Sequence of chain 1.B:
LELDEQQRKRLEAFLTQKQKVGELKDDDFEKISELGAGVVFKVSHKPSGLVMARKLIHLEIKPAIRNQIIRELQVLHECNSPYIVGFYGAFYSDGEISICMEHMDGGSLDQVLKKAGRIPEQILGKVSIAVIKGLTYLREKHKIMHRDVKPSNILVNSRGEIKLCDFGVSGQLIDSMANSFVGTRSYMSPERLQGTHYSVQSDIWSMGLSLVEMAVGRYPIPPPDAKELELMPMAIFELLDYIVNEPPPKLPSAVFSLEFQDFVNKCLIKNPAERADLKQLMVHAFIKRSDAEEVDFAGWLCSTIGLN

A protein and the small-molecule ligand that binds it are described below.
Small molecule (SMILES): Nc1ncnc2c1ncn2[C@@H]1O[C@H](CO[P](=O)(O)O[P](=O)(O)NP(=O)(O)O)[C@@H](O)[C@H]1O

Binding-site contacts:
Ligand atom N1 contacts residue ALA86 of chain 1.B at 3.8 Å.
Ligand atom O2' contacts residue SER141 of chain 1.B at 2.8 Å (h-bond).
Ligand atom O2' contacts residue GLY140 of chain 1.B at 3.4 Å.
Ligand atom O3A contacts residue ALA67 of chain 1.B at 3.8 Å.
Ligand atom N6 contacts residue GLU135 of chain 1.B at 3.7 Å.
Ligand atom PB contacts residue SER185 of chain 1.B at 3.3 Å.
Ligand atom O2G contacts residue LYS183 of chain 1.B at 2.5 Å (salt-bridge).
Ligand atom N6 contacts residue MET134 of chain 1.B at 3.0 Å.
Ligand atom O3G contacts residue 3EW1 of chain 1.E at 3.4 Å.
Ligand atom O2G contacts residue ASP181 of chain 1.B at 3.8 Å.
Ligand atom O3G contacts residue ASP199 of chain 1.B at 2.8 Å (salt-bridge).
Ligand atom PG contacts residue LYS183 of chain 1.B at 3.7 Å.
Ligand atom C8 contacts residue VAL73 of chain 1.B at 3.6 Å (hydrophobic).
Ligand atom O3' contacts residue GLN144 of chain 1.B at 2.7 Å (h-bond).
Ligand atom N1 contacts residue GLU135 of chain 1.B at 3.4 Å (salt-bridge).
Ligand atom N3B contacts residue LYS183 of chain 1.B at 3.4 Å.
Ligand atom N6 contacts residue LEU188 of chain 1.B at 3.6 Å.
Ligand atom O4' contacts residue VAL73 of chain 1.B at 3.1 Å.
Ligand atom O2A contacts residue LYS88 of chain 1.B at 3.6 Å.
Ligand atom O2A contacts residue GLY68 of chain 1.B at 3.8 Å.
Ligand atom O2G contacts residue 3EW1 of chain 1.E at 3.3 Å.
Ligand atom C2' contacts residue SER141 of chain 1.B at 3.6 Å.
Ligand atom O2' contacts residue GLN144 of chain 1.B at 3.4 Å (h-bond).
Ligand atom C5 contacts residue LEU188 of chain 1.B at 3.8 Å (hydrophobic).
Ligand atom O3G contacts residue ASN186 of chain 1.B at 3.2 Å (h-bond).
Ligand atom N1 contacts residue LEU188 of chain 1.B at 3.7 Å.
Ligand atom N9 contacts residue VAL73 of chain 1.B at 3.7 Å.
Ligand atom PG contacts residue 3EW1 of chain 1.E at 3.5 Å.
Ligand atom O1B contacts residue SER185 of chain 1.B at 2.7 Å (h-bond).
Ligand atom O1G contacts residue GLY68 of chain 1.B at 3.2 Å.
Ligand atom O3' contacts residue LEU65 of chain 1.B at 3.2 Å (h-bond).
Ligand atom O1G contacts residue 3EW1 of chain 1.E at 3.1 Å.
Ligand atom O1A contacts residue ASP199 of chain 1.B at 2.8 Å (salt-bridge).
Ligand atom C6 contacts residue LEU188 of chain 1.B at 3.5 Å (hydrophobic).
Ligand atom O3A contacts residue GLY68 of chain 1.B at 3.8 Å.
Ligand atom O1A contacts residue ASN186 of chain 1.B at 3.7 Å.
Ligand atom N3B contacts residue SER185 of chain 1.B at 3.4 Å (h-bond).
Ligand atom C3' contacts residue SER141 of chain 1.B at 3.6 Å.
Ligand atom O2B contacts residue SER185 of chain 1.B at 3.3 Å.
Ligand atom O1B contacts residue ASN186 of chain 1.B at 3.2 Å (h-bond).